Sequence of chain 1.A:
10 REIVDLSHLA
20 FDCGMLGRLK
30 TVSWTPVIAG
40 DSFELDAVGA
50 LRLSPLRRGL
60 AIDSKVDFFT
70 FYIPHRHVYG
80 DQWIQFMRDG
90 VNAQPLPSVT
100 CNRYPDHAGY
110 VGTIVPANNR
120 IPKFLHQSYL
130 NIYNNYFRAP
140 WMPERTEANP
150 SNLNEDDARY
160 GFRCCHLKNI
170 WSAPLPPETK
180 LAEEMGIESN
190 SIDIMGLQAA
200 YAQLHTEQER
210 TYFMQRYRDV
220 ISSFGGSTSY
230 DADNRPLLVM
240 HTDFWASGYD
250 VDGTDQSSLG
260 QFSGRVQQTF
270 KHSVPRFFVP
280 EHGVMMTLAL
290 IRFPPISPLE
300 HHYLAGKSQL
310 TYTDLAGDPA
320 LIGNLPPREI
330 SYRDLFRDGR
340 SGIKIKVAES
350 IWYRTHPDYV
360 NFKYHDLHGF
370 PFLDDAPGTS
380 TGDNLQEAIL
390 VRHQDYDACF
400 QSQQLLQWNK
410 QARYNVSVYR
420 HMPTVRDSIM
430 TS

A protein and the small-molecule ligand that binds it are described below.
Small molecule (SMILES): Nc1ccn([C@H]2C[C@H](O)[C@@H](COP(=O)(O)O)O2)c(=O)n1

Sequence of chain 1.C:
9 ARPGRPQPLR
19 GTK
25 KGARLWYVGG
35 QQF

Binding-site contacts:
Ligand atom C5' contacts residue ASP242 of chain 1.A at 4.4 Å.
Ligand atom C2' contacts residue LYS25 of chain 1.C at 3.8 Å.
Ligand atom OP2 contacts residue ASP242 of chain 1.A at 3.9 Å.